Sequence of chain 1.J:
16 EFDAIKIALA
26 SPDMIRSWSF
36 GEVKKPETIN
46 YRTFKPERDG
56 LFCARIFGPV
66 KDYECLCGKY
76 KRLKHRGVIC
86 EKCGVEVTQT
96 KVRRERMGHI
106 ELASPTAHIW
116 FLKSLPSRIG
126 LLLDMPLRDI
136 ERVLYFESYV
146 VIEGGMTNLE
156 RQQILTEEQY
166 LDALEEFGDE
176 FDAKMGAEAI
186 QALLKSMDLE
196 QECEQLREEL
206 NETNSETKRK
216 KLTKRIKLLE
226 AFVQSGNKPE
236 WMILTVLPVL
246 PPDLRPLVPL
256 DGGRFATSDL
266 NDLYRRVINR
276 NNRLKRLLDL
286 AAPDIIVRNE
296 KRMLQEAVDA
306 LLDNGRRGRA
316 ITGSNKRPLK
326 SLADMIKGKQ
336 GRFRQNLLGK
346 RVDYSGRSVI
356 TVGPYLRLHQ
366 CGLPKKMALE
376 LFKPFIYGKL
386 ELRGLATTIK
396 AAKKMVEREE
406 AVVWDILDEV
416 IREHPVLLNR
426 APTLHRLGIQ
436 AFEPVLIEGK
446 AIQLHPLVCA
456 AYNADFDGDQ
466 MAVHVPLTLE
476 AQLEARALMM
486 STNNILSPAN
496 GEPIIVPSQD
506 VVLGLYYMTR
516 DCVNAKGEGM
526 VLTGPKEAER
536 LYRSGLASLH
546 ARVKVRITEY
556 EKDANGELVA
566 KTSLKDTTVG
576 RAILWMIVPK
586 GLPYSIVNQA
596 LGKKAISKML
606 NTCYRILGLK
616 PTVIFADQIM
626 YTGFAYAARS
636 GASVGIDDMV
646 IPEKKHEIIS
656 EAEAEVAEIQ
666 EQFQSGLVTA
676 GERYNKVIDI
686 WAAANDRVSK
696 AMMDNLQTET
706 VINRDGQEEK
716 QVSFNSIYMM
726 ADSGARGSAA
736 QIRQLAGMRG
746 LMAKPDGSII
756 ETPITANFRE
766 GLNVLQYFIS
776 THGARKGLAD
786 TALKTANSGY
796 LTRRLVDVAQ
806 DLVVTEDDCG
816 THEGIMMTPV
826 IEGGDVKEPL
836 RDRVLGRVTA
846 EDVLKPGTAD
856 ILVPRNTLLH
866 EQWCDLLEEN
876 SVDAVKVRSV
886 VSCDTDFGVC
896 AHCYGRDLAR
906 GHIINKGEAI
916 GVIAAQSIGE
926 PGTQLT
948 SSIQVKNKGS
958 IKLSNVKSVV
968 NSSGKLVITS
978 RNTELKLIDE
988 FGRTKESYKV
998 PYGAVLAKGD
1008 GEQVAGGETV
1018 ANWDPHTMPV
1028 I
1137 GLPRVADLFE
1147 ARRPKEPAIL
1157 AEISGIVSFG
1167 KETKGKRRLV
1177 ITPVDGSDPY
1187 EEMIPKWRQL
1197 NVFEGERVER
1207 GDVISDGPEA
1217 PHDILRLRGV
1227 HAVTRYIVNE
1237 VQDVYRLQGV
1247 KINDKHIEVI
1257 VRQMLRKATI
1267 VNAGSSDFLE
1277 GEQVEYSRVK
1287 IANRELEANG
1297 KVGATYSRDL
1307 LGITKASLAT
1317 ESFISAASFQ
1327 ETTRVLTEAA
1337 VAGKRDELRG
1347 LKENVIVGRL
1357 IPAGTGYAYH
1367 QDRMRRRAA

A protein and the small-molecule ligand that binds it are described below.
Small molecule (SMILES): O=C(Nc1cc(/C(=N\c2ccccc2)NO)cc(C(F)(F)F)c1)Nc1c(Cl)cccc1Cl

Sequence of chain 1.I:
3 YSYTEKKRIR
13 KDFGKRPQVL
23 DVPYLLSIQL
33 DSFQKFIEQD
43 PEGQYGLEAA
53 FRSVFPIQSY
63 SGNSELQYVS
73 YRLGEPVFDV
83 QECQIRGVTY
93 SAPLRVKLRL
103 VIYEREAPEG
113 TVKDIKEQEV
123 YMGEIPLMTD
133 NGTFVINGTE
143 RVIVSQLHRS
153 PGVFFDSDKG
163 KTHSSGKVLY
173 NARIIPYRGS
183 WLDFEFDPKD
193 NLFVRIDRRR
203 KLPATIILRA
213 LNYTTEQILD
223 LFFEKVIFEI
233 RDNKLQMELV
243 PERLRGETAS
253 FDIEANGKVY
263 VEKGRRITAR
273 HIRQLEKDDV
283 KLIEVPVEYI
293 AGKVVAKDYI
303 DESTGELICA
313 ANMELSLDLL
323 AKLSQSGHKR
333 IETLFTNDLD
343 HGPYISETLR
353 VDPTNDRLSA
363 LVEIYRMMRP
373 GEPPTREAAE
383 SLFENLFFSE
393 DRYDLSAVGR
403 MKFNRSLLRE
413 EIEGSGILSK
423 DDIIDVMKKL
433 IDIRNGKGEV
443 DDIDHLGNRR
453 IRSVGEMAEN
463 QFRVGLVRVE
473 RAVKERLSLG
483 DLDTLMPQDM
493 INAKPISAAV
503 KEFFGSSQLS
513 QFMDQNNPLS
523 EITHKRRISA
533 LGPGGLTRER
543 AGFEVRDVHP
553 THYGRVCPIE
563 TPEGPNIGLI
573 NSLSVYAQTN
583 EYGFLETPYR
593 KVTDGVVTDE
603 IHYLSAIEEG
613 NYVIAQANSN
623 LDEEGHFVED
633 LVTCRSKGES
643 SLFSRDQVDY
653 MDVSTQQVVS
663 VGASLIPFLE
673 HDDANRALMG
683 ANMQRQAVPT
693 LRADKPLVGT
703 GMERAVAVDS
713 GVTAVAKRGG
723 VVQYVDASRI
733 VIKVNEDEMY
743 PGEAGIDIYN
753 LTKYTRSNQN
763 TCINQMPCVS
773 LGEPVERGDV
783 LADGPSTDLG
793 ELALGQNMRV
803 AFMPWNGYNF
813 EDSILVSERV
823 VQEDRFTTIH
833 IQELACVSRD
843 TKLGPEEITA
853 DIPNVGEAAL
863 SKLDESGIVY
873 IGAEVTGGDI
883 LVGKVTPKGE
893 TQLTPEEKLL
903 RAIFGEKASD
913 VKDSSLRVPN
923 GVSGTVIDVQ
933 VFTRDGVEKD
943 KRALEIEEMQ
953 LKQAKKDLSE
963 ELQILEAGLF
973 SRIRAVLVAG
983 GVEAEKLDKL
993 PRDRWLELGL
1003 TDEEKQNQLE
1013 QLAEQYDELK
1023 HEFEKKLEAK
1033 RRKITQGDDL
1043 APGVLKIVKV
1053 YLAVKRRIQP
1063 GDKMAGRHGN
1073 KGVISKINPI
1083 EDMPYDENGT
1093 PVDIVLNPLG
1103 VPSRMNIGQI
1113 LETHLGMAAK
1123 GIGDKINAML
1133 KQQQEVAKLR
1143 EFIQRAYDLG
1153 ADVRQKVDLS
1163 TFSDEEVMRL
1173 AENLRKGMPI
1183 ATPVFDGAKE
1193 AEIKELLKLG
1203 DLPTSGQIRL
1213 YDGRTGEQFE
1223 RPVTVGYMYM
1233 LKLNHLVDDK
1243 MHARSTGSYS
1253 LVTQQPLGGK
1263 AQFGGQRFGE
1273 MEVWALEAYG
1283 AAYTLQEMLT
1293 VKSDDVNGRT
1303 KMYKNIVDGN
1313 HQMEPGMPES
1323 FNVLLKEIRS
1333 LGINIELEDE

Binding-site contacts:
Ligand atom N07 contacts residue SER642 of chain 1.I at 3.4 Å (h-bond).
Ligand atom C03 contacts residue SER642 of chain 1.I at 4.0 Å.
Ligand atom N19 contacts residue GLU641 of chain 1.I at 4.0 Å.
Ligand atom C08 contacts residue ILE755 of chain 1.J at 4.1 Å (hydrophobic).
Ligand atom N14 contacts residue LYS749 of chain 1.J at 3.5 Å.
Ligand atom C14 contacts residue GLU641 of chain 1.I at 3.7 Å.
Ligand atom C02 contacts residue ARG637 of chain 1.I at 4.0 Å.
Ligand atom C14 contacts residue GLY640 of chain 1.I at 3.3 Å.
Ligand atom C01 contacts residue TYR555 of chain 1.I at 3.6 Å (hydrophobic).
Ligand atom C01 contacts residue PHE773 of chain 1.J at 4.1 Å (hydrophobic).
Ligand atom C22 contacts residue HIS551 of chain 1.I at 3.4 Å.
Ligand atom C15 contacts residue LYS749 of chain 1.J at 3.7 Å.
Ligand atom C12 contacts residue PRO552 of chain 1.I at 3.8 Å (hydrophobic).
Ligand atom CL1 contacts residue PRO750 of chain 1.J at 3.9 Å.
Ligand atom F17 contacts residue VAL550 of chain 1.I at 3.7 Å.
Ligand atom N17 contacts residue LYS749 of chain 1.J at 3.3 Å.
Ligand atom C15 contacts residue PRO552 of chain 1.I at 3.7 Å (hydrophobic).
Ligand atom O20 contacts residue SER642 of chain 1.I at 3.8 Å.
Ligand atom F16 contacts residue HIS777 of chain 1.J at 3.5 Å.
Ligand atom O20 contacts residue ILE755 of chain 1.J at 3.3 Å.
Ligand atom F18 contacts residue PHE773 of chain 1.J at 3.3 Å.
Ligand atom N14 contacts residue GLY640 of chain 1.I at 3.8 Å.
Ligand atom C22 contacts residue ASP444 of chain 1.I at 3.4 Å.
Ligand atom C06 contacts residue PRO552 of chain 1.I at 3.8 Å (hydrophobic).
Ligand atom C12 contacts residue LYS749 of chain 1.J at 3.6 Å.
Ligand atom C13 contacts residue LYS749 of chain 1.J at 3.6 Å.
Ligand atom CL1 contacts residue ASP751 of chain 1.J at 3.9 Å.
Ligand atom C04 contacts residue SER642 of chain 1.I at 4.0 Å.
Ligand atom C13 contacts residue PRO552 of chain 1.I at 3.9 Å (hydrophobic).
Ligand atom N19 contacts residue ILE755 of chain 1.J at 3.3 Å.
Ligand atom C12 contacts residue PRO750 of chain 1.J at 3.9 Å (hydrophobic).
Ligand atom C03 contacts residue ILE774 of chain 1.J at 4.0 Å (hydrophobic).
Ligand atom C13 contacts residue GLY640 of chain 1.I at 3.8 Å.
Ligand atom F17 contacts residue PRO750 of chain 1.J at 3.5 Å.
Ligand atom C21 contacts residue HIS551 of chain 1.I at 4.0 Å.
Ligand atom O16 contacts residue PRO552 of chain 1.I at 3.1 Å.
Ligand atom C05 contacts residue GLY640 of chain 1.I at 4.0 Å.
Ligand atom C23 contacts residue HIS551 of chain 1.I at 3.6 Å.
Ligand atom C01 contacts residue ARG637 of chain 1.I at 3.9 Å.
Ligand atom F16 contacts residue PRO750 of chain 1.J at 3.9 Å.